Sequence of chain 1.A:
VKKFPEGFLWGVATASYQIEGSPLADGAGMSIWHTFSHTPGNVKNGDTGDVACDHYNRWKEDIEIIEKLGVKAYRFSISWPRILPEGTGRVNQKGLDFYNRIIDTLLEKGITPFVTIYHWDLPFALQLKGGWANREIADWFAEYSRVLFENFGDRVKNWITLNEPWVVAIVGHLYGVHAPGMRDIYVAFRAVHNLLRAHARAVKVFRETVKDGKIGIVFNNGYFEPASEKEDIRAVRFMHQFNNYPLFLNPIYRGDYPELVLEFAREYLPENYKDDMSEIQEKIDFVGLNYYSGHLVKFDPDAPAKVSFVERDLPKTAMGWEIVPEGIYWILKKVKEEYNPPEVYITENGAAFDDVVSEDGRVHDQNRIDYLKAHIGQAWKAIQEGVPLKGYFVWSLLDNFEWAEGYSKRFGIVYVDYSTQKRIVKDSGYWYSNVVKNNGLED

Binding-site contacts:
Ligand atom C3 contacts residue TRP420 of chain 1.A at 3.7 Å (hydrophobic).
Ligand atom C3 contacts residue HIS143 of chain 1.A at 3.8 Å.
Ligand atom O3 contacts residue HIS143 of chain 1.A at 2.9 Å (h-bond).
Ligand atom C2 contacts residue TRP144 of chain 1.A at 3.8 Å (hydrophobic).
Ligand atom C6 contacts residue GLU427 of chain 1.A at 3.6 Å.
Ligand atom O4 contacts residue TRP420 of chain 1.A at 3.3 Å.
Ligand atom C2 contacts residue ASN187 of chain 1.A at 3.9 Å.
Ligand atom C1 contacts residue GLU188 of chain 1.A at 3.2 Å.
Ligand atom O3 contacts residue TRP420 of chain 1.A at 3.7 Å.
Ligand atom C5 contacts residue TRP420 of chain 1.A at 3.9 Å (hydrophobic).
Ligand atom O3 contacts residue TRP428 of chain 1.A at 2.8 Å (h-bond).
Ligand atom C5 contacts residue TYR317 of chain 1.A at 3.4 Å (hydrophobic).
Ligand atom C2 contacts residue HIS143 of chain 1.A at 3.8 Å.
Ligand atom O2 contacts residue HIS143 of chain 1.A at 3.2 Å (h-bond).
Ligand atom O2 contacts residue GLU373 of chain 1.A at 2.7 Å (salt-bridge).
Ligand atom C4 contacts residue TRP428 of chain 1.A at 3.8 Å (hydrophobic).
Ligand atom O4 contacts residue GLU427 of chain 1.A at 2.6 Å (salt-bridge).
Ligand atom C2 contacts residue GLU373 of chain 1.A at 3.4 Å.
Ligand atom C6 contacts residue PHE436 of chain 1.A at 3.8 Å (hydrophobic).
Ligand atom O6 contacts residue GLU427 of chain 1.A at 2.8 Å (salt-bridge).
Ligand atom O2 contacts residue TRP144 of chain 1.A at 4.1 Å.
Ligand atom O4 contacts residue TRP428 of chain 1.A at 3.6 Å.
Ligand atom C2 contacts residue GLU188 of chain 1.A at 3.6 Å.
Ligand atom N5 contacts residue GLU373 of chain 1.A at 3.1 Å (salt-bridge).
Ligand atom N5 contacts residue TYR317 of chain 1.A at 3.4 Å (h-bond).
Ligand atom C3 contacts residue GLN42 of chain 1.A at 3.8 Å.
Ligand atom C4 contacts residue TRP420 of chain 1.A at 4.0 Å (hydrophobic).
Ligand atom C4 contacts residue GLU427 of chain 1.A at 3.6 Å.
Ligand atom C6 contacts residue TRP346 of chain 1.A at 4.1 Å (hydrophobic).
Ligand atom O2 contacts residue GLU188 of chain 1.A at 3.7 Å.
Ligand atom C3 contacts residue GLU373 of chain 1.A at 3.6 Å.
Ligand atom O2 contacts residue ASN187 of chain 1.A at 2.8 Å (h-bond).
Ligand atom O2 contacts residue ASN315 of chain 1.A at 4.1 Å.
Ligand atom C5 contacts residue GLU373 of chain 1.A at 3.5 Å.
Ligand atom O4 contacts residue GLN42 of chain 1.A at 3.0 Å (h-bond).
Ligand atom O3 contacts residue GLN42 of chain 1.A at 2.6 Å (h-bond).
Ligand atom O6 contacts residue TRP346 of chain 1.A at 3.4 Å.
Ligand atom C6 contacts residue TYR317 of chain 1.A at 3.8 Å (hydrophobic).
Ligand atom C1 contacts residue GLU373 of chain 1.A at 3.2 Å.
Ligand atom C3 contacts residue TRP428 of chain 1.A at 3.8 Å (hydrophobic).

A protein and the small-molecule ligand that binds it are described below.
Small molecule (SMILES): OC[C@H]1NC[C@H](O)[C@@H](O)[C@@H]1O